Binding-site contacts:
Ligand atom N3 contacts residue GLU78 of chain 1.A at 4.0 Å.
Ligand atom N1 contacts residue CYS122 of chain 1.A at 3.7 Å.
Ligand atom N7 contacts residue HIS48 of chain 1.A at 2.9 Å (h-bond).
Ligand atom N7 contacts residue LEU47 of chain 1.A at 3.5 Å (h-bond).
Ligand atom C8 contacts residue HIS48 of chain 1.A at 3.4 Å.
Ligand atom O3' contacts residue HIS81 of chain 1.A at 2.9 Å.
Ligand atom N7 contacts residue VAL49 of chain 1.A at 3.9 Å.
Ligand atom N7 contacts residue GLY46 of chain 1.A at 3.5 Å.
Ligand atom C2 contacts residue PHE100 of chain 1.A at 3.6 Å (hydrophobic).
Ligand atom C1' contacts residue ARG263 of chain 1.A at 4.0 Å.
Ligand atom C5' contacts residue HIS143 of chain 1.A at 3.4 Å.
Ligand atom O4' contacts residue ARG263 of chain 1.A at 3.0 Å (salt-bridge).
Ligand atom O6 contacts residue LEU47 of chain 1.A at 2.8 Å (h-bond).
Ligand atom O6 contacts residue HIS48 of chain 1.A at 3.9 Å.
Ligand atom C5 contacts residue HIS48 of chain 1.A at 3.7 Å.
Ligand atom C8 contacts residue VAL49 of chain 1.A at 3.3 Å (hydrophobic).
Ligand atom C5' contacts residue GLN79 of chain 1.A at 3.3 Å.
Ligand atom N1 contacts residue PHE100 of chain 1.A at 3.4 Å.
Ligand atom O6 contacts residue CYS122 of chain 1.A at 3.8 Å.
Ligand atom C5 contacts residue LEU47 of chain 1.A at 4.0 Å (hydrophobic).
Ligand atom O5' contacts residue ZN1 of chain 1.D at 2.8 Å.
Ligand atom C3' contacts residue GLN79 of chain 1.A at 3.6 Å.
Ligand atom O6 contacts residue PHE100 of chain 1.A at 3.8 Å.
Ligand atom C6 contacts residue CYS122 of chain 1.A at 3.6 Å (hydrophobic).
Ligand atom O2' contacts residue GLN79 of chain 1.A at 3.7 Å.
Ligand atom O6 contacts residue GLY46 of chain 1.A at 3.6 Å.
Ligand atom C2 contacts residue CYS77 of chain 1.A at 3.6 Å (hydrophobic).
Ligand atom C5' contacts residue CYS122 of chain 1.A at 3.3 Å (hydrophobic).
Ligand atom N3 contacts residue GLN79 of chain 1.A at 3.8 Å.
Ligand atom C5 contacts residue GLY46 of chain 1.A at 4.0 Å.
Ligand atom O5' contacts residue CYS122 of chain 1.A at 3.1 Å (h-bond).
Ligand atom C6 contacts residue PHE100 of chain 1.A at 3.6 Å (hydrophobic).
Ligand atom O6 contacts residue ARG60 of chain 1.A at 3.3 Å (salt-bridge).
Ligand atom C5' contacts residue ZN1 of chain 1.D at 3.6 Å.
Ligand atom C3' contacts residue HIS81 of chain 1.A at 3.5 Å.
Ligand atom C4' contacts residue ARG263 of chain 1.A at 3.9 Å.
Ligand atom C6 contacts residue LEU47 of chain 1.A at 3.7 Å (hydrophobic).
Ligand atom C2 contacts residue GLN79 of chain 1.A at 3.2 Å.
Ligand atom O5' contacts residue HIS143 of chain 1.A at 3.1 Å (h-bond).
Ligand atom C2' contacts residue GLN79 of chain 1.A at 3.7 Å.

The protein below binds the small molecule below.
Small molecule (SMILES): O=c1[nH]cnc2c1ncn2[C@@H]1O[C@H](CO)[C@@H](O)[C@H]1O

Sequence of chain 1.A:
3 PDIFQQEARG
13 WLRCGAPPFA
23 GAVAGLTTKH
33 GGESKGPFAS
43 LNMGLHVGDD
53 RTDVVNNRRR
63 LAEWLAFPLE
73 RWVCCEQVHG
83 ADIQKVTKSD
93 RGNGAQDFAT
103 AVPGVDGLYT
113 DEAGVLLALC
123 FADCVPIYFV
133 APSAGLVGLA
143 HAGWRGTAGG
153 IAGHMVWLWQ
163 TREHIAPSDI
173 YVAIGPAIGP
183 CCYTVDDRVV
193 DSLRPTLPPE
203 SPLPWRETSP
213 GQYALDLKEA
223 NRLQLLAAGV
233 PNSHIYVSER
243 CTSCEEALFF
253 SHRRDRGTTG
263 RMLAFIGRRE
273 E